Sequence of chain 1.G:
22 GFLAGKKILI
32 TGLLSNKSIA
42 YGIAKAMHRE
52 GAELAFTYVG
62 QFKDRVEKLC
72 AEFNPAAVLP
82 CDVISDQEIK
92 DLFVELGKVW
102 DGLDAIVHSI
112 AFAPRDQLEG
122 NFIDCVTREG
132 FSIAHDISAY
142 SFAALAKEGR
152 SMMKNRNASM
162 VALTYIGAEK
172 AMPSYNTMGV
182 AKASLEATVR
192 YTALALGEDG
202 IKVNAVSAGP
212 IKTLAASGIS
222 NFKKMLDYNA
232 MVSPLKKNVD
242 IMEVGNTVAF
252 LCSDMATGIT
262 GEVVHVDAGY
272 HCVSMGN

Binding-site contacts:
Ligand atom C4 contacts residue TYR166 of chain 1.G at 3.8 Å (hydrophobic).
Ligand atom CL1 contacts residue MET226 of chain 1.G at 3.7 Å.
Ligand atom C6 contacts residue TYR176 of chain 1.G at 3.5 Å (hydrophobic).
Ligand atom N10 contacts residue TYR176 of chain 1.G at 3.8 Å.
Ligand atom C16 contacts residue MET179 of chain 1.G at 3.8 Å (hydrophobic).
Ligand atom C17 contacts residue ALA216 of chain 1.G at 3.9 Å (hydrophobic).
Ligand atom N10 contacts residue NAD1 of chain 1.CA at 3.4 Å (h-bond).
Ligand atom CL8 contacts residue SER175 of chain 1.G at 3.6 Å.
Ligand atom C11 contacts residue TYR176 of chain 1.G at 3.6 Å (hydrophobic).
Ligand atom C13 contacts residue NAD1 of chain 1.CA at 3.3 Å.
Ligand atom N12 contacts residue NAD1 of chain 1.CA at 2.6 Å (h-bond).
Ligand atom C16 contacts residue PHE113 of chain 1.G at 3.8 Å (hydrophobic).
Ligand atom C5 contacts residue NAD1 of chain 1.CA at 3.5 Å.
Ligand atom C4 contacts residue PHE223 of chain 1.G at 3.7 Å (hydrophobic).
Ligand atom C6 contacts residue ILE220 of chain 1.G at 3.7 Å (hydrophobic).
Ligand atom C2 contacts residue TYR176 of chain 1.G at 3.8 Å (hydrophobic).
Ligand atom C4 contacts residue NAD1 of chain 1.CA at 3.5 Å.
Ligand atom C18 contacts residue ALA216 of chain 1.G at 3.5 Å (hydrophobic).
Ligand atom C20 contacts residue TYR176 of chain 1.G at 3.8 Å (hydrophobic).
Ligand atom C11 contacts residue NAD1 of chain 1.CA at 3.4 Å.
Ligand atom CL8 contacts residue LEU119 of chain 1.G at 4.0 Å.
Ligand atom C14 contacts residue MET179 of chain 1.G at 3.9 Å (hydrophobic).
Ligand atom C19 contacts residue ALA216 of chain 1.G at 3.7 Å (hydrophobic).
Ligand atom C7 contacts residue TYR176 of chain 1.G at 3.3 Å (hydrophobic).
Ligand atom CL8 contacts residue TYR176 of chain 1.G at 3.5 Å.
Ligand atom C5 contacts residue PHE223 of chain 1.G at 3.7 Å (hydrophobic).
Ligand atom C14 contacts residue ALA112 of chain 1.G at 3.9 Å (hydrophobic).
Ligand atom C13 contacts residue TYR176 of chain 1.G at 3.6 Å (hydrophobic).
Ligand atom C14 contacts residue NAD1 of chain 1.CA at 3.6 Å.
Ligand atom C2 contacts residue MET226 of chain 1.G at 3.9 Å (hydrophobic).
Ligand atom C16 contacts residue ALA114 of chain 1.G at 3.7 Å (hydrophobic).
Ligand atom CL8 contacts residue ILE220 of chain 1.G at 3.7 Å.
Ligand atom C9 contacts residue PHE223 of chain 1.G at 3.8 Å (hydrophobic).
Ligand atom CL1 contacts residue PRO174 of chain 1.G at 3.3 Å.
Ligand atom CL1 contacts residue MET276 of chain 1.E at 3.6 Å.
Ligand atom N12 contacts residue TYR176 of chain 1.G at 3.0 Å (h-bond).
Ligand atom C18 contacts residue LEU119 of chain 1.G at 3.4 Å (hydrophobic).
Ligand atom C9 contacts residue NAD1 of chain 1.CA at 2.8 Å.
Ligand atom C15 contacts residue MET179 of chain 1.G at 3.9 Å (hydrophobic).
Ligand atom C3 contacts residue TYR166 of chain 1.G at 3.4 Å (hydrophobic).

Sequence of chain 1.E:
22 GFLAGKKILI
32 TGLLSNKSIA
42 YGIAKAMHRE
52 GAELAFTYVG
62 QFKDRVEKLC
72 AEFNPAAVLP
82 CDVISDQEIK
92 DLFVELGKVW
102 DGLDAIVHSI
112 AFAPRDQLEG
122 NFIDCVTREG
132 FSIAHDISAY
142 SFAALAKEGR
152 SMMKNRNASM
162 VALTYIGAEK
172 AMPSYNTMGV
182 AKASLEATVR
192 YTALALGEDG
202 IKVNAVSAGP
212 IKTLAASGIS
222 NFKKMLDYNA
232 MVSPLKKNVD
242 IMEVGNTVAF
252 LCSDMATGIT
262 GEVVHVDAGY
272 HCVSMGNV

A small-molecule ligand and the protein it binds are described below.
Small molecule (SMILES): Cc1cc2ncn(Cc3ccc(Cl)c(Cl)c3)c2cc1C